This protein binds this small molecule.
Small molecule (SMILES): CC(=O)N[C@@H]1[C@@H](O)[C@H](O)[C@@H](CO)O[C@H]1O

Sequence of chain 1.B:
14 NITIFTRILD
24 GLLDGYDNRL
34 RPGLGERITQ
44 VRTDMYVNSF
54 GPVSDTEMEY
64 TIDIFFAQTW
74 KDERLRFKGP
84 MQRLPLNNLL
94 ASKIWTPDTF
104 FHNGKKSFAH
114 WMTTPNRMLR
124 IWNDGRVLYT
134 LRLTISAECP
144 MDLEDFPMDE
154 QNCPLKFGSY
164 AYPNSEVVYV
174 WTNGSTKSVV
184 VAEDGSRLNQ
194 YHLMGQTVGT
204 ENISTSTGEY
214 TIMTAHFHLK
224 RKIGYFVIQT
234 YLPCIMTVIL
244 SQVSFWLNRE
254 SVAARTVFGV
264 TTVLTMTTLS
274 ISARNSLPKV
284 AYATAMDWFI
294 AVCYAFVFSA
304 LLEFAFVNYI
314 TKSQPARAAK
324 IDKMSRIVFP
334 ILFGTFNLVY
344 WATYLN

Binding-site contacts:
Ligand atom C7 contacts residue ASN205 of chain 1.B at 3.6 Å.
Ligand atom C4 contacts residue ASN205 of chain 1.B at 4.2 Å.
Ligand atom C2 contacts residue ASN205 of chain 1.B at 2.4 Å.
Ligand atom O7 contacts residue ASN205 of chain 1.B at 3.9 Å.
Ligand atom C6 contacts residue ASN167 of chain 1.B at 4.1 Å.
Ligand atom C8 contacts residue GLU204 of chain 1.B at 3.9 Å.
Ligand atom O5 contacts residue ASN167 of chain 1.B at 3.1 Å (h-bond).
Ligand atom C5 contacts residue ASN167 of chain 1.B at 3.7 Å.
Ligand atom C1 contacts residue ASN167 of chain 1.B at 3.5 Å.
Ligand atom O5 contacts residue ASN205 of chain 1.B at 2.3 Å (h-bond).
Ligand atom C8 contacts residue ASN205 of chain 1.B at 4.1 Å.
Ligand atom N2 contacts residue ASN205 of chain 1.B at 2.9 Å (h-bond).
Ligand atom C1 contacts residue ASN205 of chain 1.B at 1.4 Å.
Ligand atom C3 contacts residue ASN205 of chain 1.B at 3.8 Å.
Ligand atom C8 contacts residue THR203 of chain 1.B at 4.0 Å.
Ligand atom C5 contacts residue ASN205 of chain 1.B at 3.6 Å.